A small-molecule ligand and the protein it binds are described below.
Small molecule (SMILES): CCN(CC)S(=O)(=O)c1ccc2c(c1)/C(=C1/Nc3ccccc3/C1=N\O)C(=O)N2

Binding-site contacts:
Ligand atom N13 contacts residue ALA83 of chain 1.A at 3.5 Å.
Ligand atom C5 contacts residue PRO136 of chain 1.A at 3.4 Å (hydrophobic).
Ligand atom N13 contacts residue LEU188 of chain 1.A at 3.5 Å.
Ligand atom C3 contacts residue VAL135 of chain 1.A at 3.4 Å (hydrophobic).
Ligand atom C14 contacts residue LEU188 of chain 1.A at 3.4 Å (hydrophobic).
Ligand atom O19 contacts residue TYR134 of chain 1.A at 3.4 Å.
Ligand atom C27 contacts residue VAL70 of chain 1.A at 3.9 Å (hydrophobic).
Ligand atom O19 contacts residue VAL135 of chain 1.A at 2.7 Å (h-bond).
Ligand atom C4 contacts residue VAL135 of chain 1.A at 3.4 Å (hydrophobic).
Ligand atom C28 contacts residue ASN186 of chain 1.A at 3.6 Å.
Ligand atom C4 contacts residue PRO136 of chain 1.A at 3.3 Å (hydrophobic).
Ligand atom O23 contacts residue ASP200 of chain 1.A at 3.3 Å.
Ligand atom C27 contacts residue PHE67 of chain 1.A at 3.7 Å (hydrophobic).
Ligand atom C29 contacts residue CYS199 of chain 1.A at 3.8 Å (hydrophobic).
Ligand atom C29 contacts residue ASN186 of chain 1.A at 3.5 Å.
Ligand atom C26 contacts residue PHE67 of chain 1.A at 3.7 Å (hydrophobic).
Ligand atom C18 contacts residue LEU132 of chain 1.A at 3.3 Å (hydrophobic).
Ligand atom C29 contacts residue GLN185 of chain 1.A at 3.5 Å.
Ligand atom C28 contacts residue CYS199 of chain 1.A at 3.3 Å (hydrophobic).
Ligand atom C14 contacts residue ASP133 of chain 1.A at 3.9 Å.
Ligand atom O19 contacts residue LEU188 of chain 1.A at 3.8 Å.
Ligand atom N25 contacts residue ASP200 of chain 1.A at 3.9 Å.
Ligand atom C11 contacts residue LEU188 of chain 1.A at 3.9 Å (hydrophobic).
Ligand atom C6 contacts residue ARG141 of chain 1.A at 2.9 Å.
Ligand atom C14 contacts residue ALA83 of chain 1.A at 3.8 Å (hydrophobic).
Ligand atom N9 contacts residue VAL135 of chain 1.A at 2.8 Å (h-bond).
Ligand atom O24 contacts residue VAL70 of chain 1.A at 3.4 Å.
Ligand atom C17 contacts residue LEU132 of chain 1.A at 3.5 Å (hydrophobic).
Ligand atom O19 contacts residue ASP133 of chain 1.A at 3.8 Å.
Ligand atom C8 contacts residue VAL135 of chain 1.A at 3.9 Å (hydrophobic).
Ligand atom O24 contacts residue PHE67 of chain 1.A at 3.8 Å.
Ligand atom O24 contacts residue LYS85 of chain 1.A at 3.2 Å.
Ligand atom C12 contacts residue LEU188 of chain 1.A at 3.8 Å (hydrophobic).
Ligand atom C28 contacts residue ASP200 of chain 1.A at 3.5 Å.
Ligand atom C5 contacts residue ARG141 of chain 1.A at 3.8 Å.
Ligand atom N13 contacts residue ASP133 of chain 1.A at 3.1 Å (salt-bridge).
Ligand atom C10 contacts residue LEU188 of chain 1.A at 3.6 Å (hydrophobic).
Ligand atom C14 contacts residue VAL135 of chain 1.A at 3.9 Å (hydrophobic).
Ligand atom C1 contacts residue ARG141 of chain 1.A at 3.7 Å.
Ligand atom O23 contacts residue LYS85 of chain 1.A at 3.0 Å (salt-bridge).

Sequence of chain 1.A:
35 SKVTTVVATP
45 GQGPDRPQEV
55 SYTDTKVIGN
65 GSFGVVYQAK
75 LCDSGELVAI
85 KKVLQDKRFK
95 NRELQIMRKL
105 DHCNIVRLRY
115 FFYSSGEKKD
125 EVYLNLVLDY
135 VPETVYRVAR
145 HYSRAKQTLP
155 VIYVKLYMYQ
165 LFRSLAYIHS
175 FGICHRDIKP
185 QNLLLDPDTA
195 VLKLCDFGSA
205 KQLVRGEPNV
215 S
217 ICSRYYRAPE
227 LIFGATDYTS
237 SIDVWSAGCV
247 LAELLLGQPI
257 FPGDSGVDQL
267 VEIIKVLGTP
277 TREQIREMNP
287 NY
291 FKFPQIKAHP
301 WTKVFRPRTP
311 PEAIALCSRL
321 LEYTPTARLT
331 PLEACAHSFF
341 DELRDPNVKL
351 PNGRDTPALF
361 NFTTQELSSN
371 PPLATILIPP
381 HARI